Sequence of chain 1.E:
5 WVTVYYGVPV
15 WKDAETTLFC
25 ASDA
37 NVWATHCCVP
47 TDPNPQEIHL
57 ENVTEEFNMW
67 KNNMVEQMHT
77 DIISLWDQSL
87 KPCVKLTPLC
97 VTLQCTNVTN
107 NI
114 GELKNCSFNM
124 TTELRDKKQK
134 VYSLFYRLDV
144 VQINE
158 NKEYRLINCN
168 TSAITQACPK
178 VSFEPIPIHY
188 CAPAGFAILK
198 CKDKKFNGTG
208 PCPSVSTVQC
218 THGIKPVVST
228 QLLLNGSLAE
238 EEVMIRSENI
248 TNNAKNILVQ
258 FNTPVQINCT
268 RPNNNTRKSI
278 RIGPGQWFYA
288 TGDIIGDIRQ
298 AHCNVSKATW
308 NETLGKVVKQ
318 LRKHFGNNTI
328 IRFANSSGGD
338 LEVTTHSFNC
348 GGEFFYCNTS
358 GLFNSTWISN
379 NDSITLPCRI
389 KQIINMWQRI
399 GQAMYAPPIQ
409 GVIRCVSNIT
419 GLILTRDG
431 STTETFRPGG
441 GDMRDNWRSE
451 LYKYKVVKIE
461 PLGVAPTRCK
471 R

The small molecule below binds the protein below.
Small molecule (SMILES): CC(=O)N[C@H]1[C@H](O[C@H]2[C@H](O)[C@@H](NC(C)=O)CO[C@@H]2CO)O[C@H](CO)[C@@H](O[C@@H]2O[C@H](CO[C@H]3O[C@H](CO)[C@@H](O)[C@H](O)[C@@H]3O)[C@@H](O)[C@H](O[C@H]3O[C@H](CO)[C@@H](O)[C@H](O)[C@@H]3O[C@H]3O[C@H](CO)[C@@H](O)[C@H](O)[C@@H]3O)[C@@H]2O)[C@@H]1O

Binding-site contacts:
Ligand atom C5 contacts residue ILE104 of chain 1.K at 4.0 Å (hydrophobic).
Ligand atom O3 contacts residue ILE104 of chain 1.K at 3.6 Å.
Ligand atom O7 contacts residue VAL108 of chain 1.K at 4.0 Å.
Ligand atom C8 contacts residue VAL107 of chain 1.K at 3.8 Å (hydrophobic).
Ligand atom C7 contacts residue HIS299 of chain 1.E at 3.8 Å.
Ligand atom C7 contacts residue ASN301 of chain 1.E at 3.2 Å.
Ligand atom C8 contacts residue THR267 of chain 1.E at 3.6 Å.
Ligand atom C3 contacts residue ARG103 of chain 1.K at 3.8 Å.
Ligand atom O7 contacts residue GLY106 of chain 1.K at 3.8 Å.
Ligand atom O3 contacts residue ASN43 of chain 1.L at 3.7 Å.
Ligand atom C8 contacts residue ASN301 of chain 1.E at 4.0 Å.
Ligand atom C8 contacts residue ASN265 of chain 1.E at 3.2 Å.
Ligand atom C7 contacts residue VAL107 of chain 1.K at 3.5 Å (hydrophobic).
Ligand atom O3 contacts residue ARG103 of chain 1.K at 3.2 Å (salt-bridge).
Ligand atom C3 contacts residue HIS299 of chain 1.E at 3.9 Å.
Ligand atom C3 contacts residue ILE104 of chain 1.K at 4.1 Å (hydrophobic).
Ligand atom C2 contacts residue GLY106 of chain 1.K at 3.5 Å.
Ligand atom N2 contacts residue ASN301 of chain 1.E at 2.8 Å (h-bond).
Ligand atom O5 contacts residue ASN301 of chain 1.E at 2.4 Å (h-bond).
Ligand atom C3 contacts residue GLY106 of chain 1.K at 4.1 Å.
Ligand atom C2 contacts residue ASN301 of chain 1.E at 2.4 Å.
Ligand atom O2 contacts residue PRO58 of chain 1.L at 3.7 Å.
Ligand atom C4 contacts residue SER60 of chain 1.L at 3.9 Å.
Ligand atom O3 contacts residue ASN42 of chain 1.L at 4.0 Å.
Ligand atom N2 contacts residue HIS299 of chain 1.E at 3.0 Å (h-bond).
Ligand atom C5 contacts residue ASN301 of chain 1.E at 3.6 Å.
Ligand atom O3 contacts residue SER60 of chain 1.L at 3.8 Å.
Ligand atom O3 contacts residue GLY106 of chain 1.K at 4.0 Å.
Ligand atom O7 contacts residue VAL107 of chain 1.K at 2.6 Å (h-bond).
Ligand atom C8 contacts residue VAL108 of chain 1.K at 3.7 Å (hydrophobic).
Ligand atom C2 contacts residue HIS299 of chain 1.E at 4.0 Å.
Ligand atom C1 contacts residue ASN301 of chain 1.E at 1.4 Å.
Ligand atom C3 contacts residue ASN301 of chain 1.E at 3.6 Å.
Ligand atom C7 contacts residue VAL108 of chain 1.K at 3.8 Å (hydrophobic).
Ligand atom C1 contacts residue SER381 of chain 1.E at 4.0 Å.
Ligand atom O5 contacts residue SER381 of chain 1.E at 3.6 Å (h-bond).
Ligand atom O7 contacts residue ASN301 of chain 1.E at 3.4 Å (h-bond).
Ligand atom C8 contacts residue HIS299 of chain 1.E at 3.7 Å.
Ligand atom C1 contacts residue THR383 of chain 1.E at 3.8 Å.
Ligand atom O3 contacts residue HIS299 of chain 1.E at 3.9 Å.

Sequence of chain 1.L:
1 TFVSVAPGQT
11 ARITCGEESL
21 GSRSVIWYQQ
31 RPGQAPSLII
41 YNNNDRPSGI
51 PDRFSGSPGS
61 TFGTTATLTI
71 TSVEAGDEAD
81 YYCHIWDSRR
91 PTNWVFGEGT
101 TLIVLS

Sequence of chain 1.K:
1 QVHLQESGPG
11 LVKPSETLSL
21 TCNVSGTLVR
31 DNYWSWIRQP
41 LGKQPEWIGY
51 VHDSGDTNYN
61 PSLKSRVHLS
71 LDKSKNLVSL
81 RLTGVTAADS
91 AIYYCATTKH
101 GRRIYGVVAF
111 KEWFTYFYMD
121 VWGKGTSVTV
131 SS